A protein and the small-molecule ligand that binds it are described below.
Small molecule (SMILES): CC[C@H](C)[C@H](NC(=O)[C@H](CC(=O)O)NC(=O)[C@@H]1CCCN1C(=O)[C@H](CCCCN)NC(=O)[C@H](CO)NC(=O)[C@@H](N)CO)C(=O)N[C@H](C(=O)NCC(=O)O)C(C)C

Binding-site contacts:
Ligand atom CA contacts residue LEU27 of chain 1.L at 3.7 Å (hydrophobic).
Ligand atom CA contacts residue ASP250 of chain 1.L at 3.5 Å.
Ligand atom N contacts residue LEU27 of chain 1.L at 3.6 Å.
Ligand atom CA contacts residue ASN216 of chain 1.L at 3.4 Å.
Ligand atom C contacts residue LEU27 of chain 1.L at 3.5 Å (hydrophobic).
Ligand atom CB contacts residue HIS142 of chain 1.L at 3.6 Å.
Ligand atom OXT contacts residue LEU27 of chain 1.L at 3.3 Å.
Ligand atom CA contacts residue ASN247 of chain 1.L at 3.6 Å.
Ligand atom N contacts residue ASP250 of chain 1.L at 2.6 Å (salt-bridge).
Ligand atom CB contacts residue TYR134 of chain 1.L at 3.3 Å (hydrophobic).
Ligand atom O contacts residue ASP250 of chain 1.L at 3.2 Å (salt-bridge).
Ligand atom N contacts residue GLU254 of chain 1.L at 3.0 Å (salt-bridge).
Ligand atom O contacts residue ARG67 of chain 1.L at 2.6 Å (salt-bridge).
Ligand atom O contacts residue ASN247 of chain 1.L at 3.3 Å (h-bond).
Ligand atom OD2 contacts residue ARG67 of chain 1.L at 3.0 Å (salt-bridge).
Ligand atom O contacts residue TYR134 of chain 1.L at 3.5 Å (h-bond).
Ligand atom CB contacts residue SER215 of chain 1.L at 3.4 Å.
Ligand atom O contacts residue ASN135 of chain 1.L at 3.5 Å (h-bond).
Ligand atom OXT contacts residue ILE64 of chain 1.L at 3.7 Å.
Ligand atom N contacts residue ASN247 of chain 1.L at 3.3 Å (h-bond).
Ligand atom C contacts residue ASN135 of chain 1.L at 3.7 Å.
Ligand atom C contacts residue ASP250 of chain 1.L at 3.4 Å.
Ligand atom CD contacts residue LEU175 of chain 1.L at 3.6 Å (hydrophobic).
Ligand atom CG2 contacts residue TYR134 of chain 1.L at 3.4 Å (hydrophobic).
Ligand atom C contacts residue ASN216 of chain 1.L at 3.5 Å.
Ligand atom CG contacts residue ASN171 of chain 1.L at 3.7 Å.
Ligand atom O contacts residue ILE212 of chain 1.L at 3.2 Å.
Ligand atom CD1 contacts residue LEU104 of chain 1.L at 3.6 Å (hydrophobic).
Ligand atom N contacts residue ASN216 of chain 1.L at 2.6 Å (h-bond).
Ligand atom N contacts residue ASN135 of chain 1.L at 3.0 Å (h-bond).
Ligand atom C contacts residue ARG67 of chain 1.L at 3.6 Å.
Ligand atom CA contacts residue ASN135 of chain 1.L at 3.5 Å.
Ligand atom CB contacts residue ASN135 of chain 1.L at 3.3 Å.
Ligand atom OG contacts residue SER215 of chain 1.L at 3.1 Å (h-bond).
Ligand atom O contacts residue ASN216 of chain 1.L at 3.0 Å (h-bond).
Ligand atom CB contacts residue ASN247 of chain 1.L at 3.6 Å.
Ligand atom OXT contacts residue MET65 of chain 1.L at 3.1 Å.
Ligand atom CG2 contacts residue ASN168 of chain 1.L at 3.5 Å.
Ligand atom CG contacts residue HIS142 of chain 1.L at 3.3 Å.
Ligand atom CB contacts residue ASN171 of chain 1.L at 3.2 Å.

Sequence of chain 1.L:
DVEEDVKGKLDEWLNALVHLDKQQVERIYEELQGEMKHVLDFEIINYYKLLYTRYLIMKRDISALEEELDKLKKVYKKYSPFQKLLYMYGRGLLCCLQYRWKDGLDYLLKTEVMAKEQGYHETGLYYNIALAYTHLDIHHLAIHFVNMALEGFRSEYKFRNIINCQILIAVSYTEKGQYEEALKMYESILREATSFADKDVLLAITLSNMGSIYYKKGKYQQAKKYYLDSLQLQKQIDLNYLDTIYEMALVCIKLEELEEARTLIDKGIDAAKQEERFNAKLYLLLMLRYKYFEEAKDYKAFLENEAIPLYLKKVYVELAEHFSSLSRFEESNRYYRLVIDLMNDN